Sequence of chain 1.C:
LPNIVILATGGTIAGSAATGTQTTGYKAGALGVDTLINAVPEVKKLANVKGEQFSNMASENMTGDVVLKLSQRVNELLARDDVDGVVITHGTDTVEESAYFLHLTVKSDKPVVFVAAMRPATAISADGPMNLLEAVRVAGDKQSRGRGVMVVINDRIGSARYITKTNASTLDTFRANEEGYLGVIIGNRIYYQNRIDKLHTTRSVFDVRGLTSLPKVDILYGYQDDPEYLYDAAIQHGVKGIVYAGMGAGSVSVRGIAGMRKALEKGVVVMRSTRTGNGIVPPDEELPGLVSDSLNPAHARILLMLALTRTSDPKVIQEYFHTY

Sequence of chain 1.A:
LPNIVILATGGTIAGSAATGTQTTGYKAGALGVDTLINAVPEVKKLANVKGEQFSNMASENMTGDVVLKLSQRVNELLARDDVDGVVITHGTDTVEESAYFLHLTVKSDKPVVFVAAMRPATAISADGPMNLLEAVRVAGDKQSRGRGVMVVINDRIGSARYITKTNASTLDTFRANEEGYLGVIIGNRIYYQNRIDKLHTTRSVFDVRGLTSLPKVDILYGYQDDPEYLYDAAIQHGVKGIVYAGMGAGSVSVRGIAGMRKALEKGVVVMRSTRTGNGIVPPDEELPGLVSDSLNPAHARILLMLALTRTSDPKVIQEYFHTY

A small-molecule ligand and the protein it binds are described below.
Small molecule (SMILES): N[C@@H](CCCCO)C(=O)O

Binding-site contacts:
Ligand atom CE contacts residue THR15 of chain 1.C at 2.5 Å.
Ligand atom CE contacts residue THR95 of chain 1.C at 3.6 Å.
Ligand atom OXT contacts residue GLU63 of chain 1.C at 3.5 Å (salt-bridge).
Ligand atom C contacts residue SER62 of chain 1.C at 3.3 Å.
Ligand atom OZ contacts residue THR15 of chain 1.C at 2.7 Å (h-bond).
Ligand atom OXT contacts residue ASP96 of chain 1.C at 3.2 Å.
Ligand atom CE contacts residue MET121 of chain 1.C at 3.6 Å (hydrophobic).
Ligand atom C contacts residue GLU63 of chain 1.C at 3.4 Å.
Ligand atom CA contacts residue THR15 of chain 1.C at 3.9 Å.
Ligand atom N contacts residue SER254 of chain 1.A at 4.1 Å.
Ligand atom OXT contacts residue GLY94 of chain 1.C at 3.6 Å.
Ligand atom CE contacts residue ALA120 of chain 1.C at 3.6 Å (hydrophobic).
Ligand atom CE contacts residue TYR29 of chain 1.C at 2.1 Å (hydrophobic).
Ligand atom O contacts residue GLU63 of chain 1.C at 3.9 Å.
Ligand atom OZ contacts residue THR95 of chain 1.C at 2.6 Å (h-bond).
Ligand atom O contacts residue SER62 of chain 1.C at 2.7 Å (h-bond).
Ligand atom CD contacts residue TYR29 of chain 1.C at 1.1 Å (hydrophobic).
Ligand atom O contacts residue GLY14 of chain 1.C at 3.4 Å.
Ligand atom OXT contacts residue THR95 of chain 1.C at 3.7 Å.
Ligand atom CA contacts residue ASP96 of chain 1.C at 3.9 Å.
Ligand atom CA contacts residue GLU63 of chain 1.C at 3.5 Å.
Ligand atom O contacts residue ALA61 of chain 1.C at 3.3 Å.
Ligand atom CB contacts residue THR15 of chain 1.C at 2.7 Å.
Ligand atom OZ contacts residue ALA120 of chain 1.C at 3.1 Å (h-bond).
Ligand atom CD contacts residue THR15 of chain 1.C at 1.5 Å.
Ligand atom CA contacts residue ALA31 of chain 1.C at 4.0 Å (hydrophobic).
Ligand atom CG contacts residue TYR29 of chain 1.C at 2.3 Å (hydrophobic).
Ligand atom O contacts residue GLY94 of chain 1.C at 3.3 Å.
Ligand atom CB contacts residue THR95 of chain 1.C at 4.1 Å.
Ligand atom O contacts residue ALA31 of chain 1.C at 3.8 Å.
Ligand atom OXT contacts residue SER62 of chain 1.C at 2.4 Å (h-bond).
Ligand atom CG contacts residue THR15 of chain 1.C at 2.3 Å.
Ligand atom N contacts residue ASP96 of chain 1.C at 2.7 Å (salt-bridge).
Ligand atom C contacts residue GLY94 of chain 1.C at 3.7 Å.
Ligand atom OZ contacts residue TYR29 of chain 1.C at 3.3 Å (h-bond).
Ligand atom C contacts residue ALA61 of chain 1.C at 4.1 Å (hydrophobic).
Ligand atom N contacts residue GLU63 of chain 1.C at 2.9 Å (salt-bridge).
Ligand atom OZ contacts residue MET121 of chain 1.C at 4.0 Å.
Ligand atom C contacts residue ASP96 of chain 1.C at 4.1 Å.
Ligand atom CB contacts residue TYR29 of chain 1.C at 3.5 Å (hydrophobic).